Sequence of chain 4.B:
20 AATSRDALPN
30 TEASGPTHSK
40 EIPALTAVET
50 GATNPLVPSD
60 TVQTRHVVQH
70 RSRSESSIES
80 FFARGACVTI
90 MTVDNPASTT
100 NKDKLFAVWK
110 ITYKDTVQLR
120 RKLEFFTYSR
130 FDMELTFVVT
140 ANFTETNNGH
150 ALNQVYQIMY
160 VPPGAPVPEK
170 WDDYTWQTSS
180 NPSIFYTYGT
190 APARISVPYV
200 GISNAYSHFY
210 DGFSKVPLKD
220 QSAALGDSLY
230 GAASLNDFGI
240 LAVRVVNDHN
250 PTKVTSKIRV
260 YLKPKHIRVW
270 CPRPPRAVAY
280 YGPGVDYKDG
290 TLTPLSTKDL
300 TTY

This protein binds this small molecule.
Small molecule (SMILES): CCOC(=O)c1ccc(OCCC2CCN(c3ccc(C)nn3)CC2)cc1

Binding-site contacts:
Ligand atom C13 contacts residue VAL199 of chain 4.B at 3.7 Å (hydrophobic).
Ligand atom C2 contacts residue TYR159 of chain 4.B at 3.5 Å (hydrophobic).
Ligand atom C2 contacts residue ILE194 of chain 4.B at 3.5 Å (hydrophobic).
Ligand atom C25 contacts residue SER206 of chain 4.B at 3.8 Å.
Ligand atom C20 contacts residue TYR205 of chain 4.B at 3.5 Å (hydrophobic).
Ligand atom O22 contacts residue TYR112 of chain 4.B at 3.5 Å.
Ligand atom C25 contacts residue ASP236 of chain 4.B at 3.5 Å.
Ligand atom O22 contacts residue TYR205 of chain 4.B at 3.8 Å.
Ligand atom C13 contacts residue MET132 of chain 4.B at 3.8 Å (hydrophobic).
Ligand atom N3 contacts residue LEU240 of chain 4.B at 3.5 Å.
Ligand atom C8 contacts residue VAL199 of chain 4.B at 3.7 Å (hydrophobic).
Ligand atom C11 contacts residue LEU134 of chain 4.B at 3.8 Å (hydrophobic).
Ligand atom C1 contacts residue PRO181 of chain 4.B at 3.7 Å (hydrophobic).
Ligand atom C10 contacts residue MET132 of chain 4.B at 3.3 Å (hydrophobic).
Ligand atom O14 contacts residue MET132 of chain 4.B at 3.4 Å.
Ligand atom C12 contacts residue PHE237 of chain 4.B at 3.5 Å (hydrophobic).
Ligand atom C7 contacts residue VAL196 of chain 4.B at 3.6 Å (hydrophobic).
Ligand atom C18 contacts residue TYR112 of chain 4.B at 3.7 Å (hydrophobic).
Ligand atom O23 contacts residue TYR112 of chain 4.B at 3.5 Å.
Ligand atom C21 contacts residue TYR112 of chain 4.B at 3.3 Å (hydrophobic).
Ligand atom N3 contacts residue ILE194 of chain 4.B at 3.6 Å.
Ligand atom C17 contacts residue TYR112 of chain 4.B at 3.8 Å (hydrophobic).
Ligand atom C7 contacts residue TYR159 of chain 4.B at 3.7 Å (hydrophobic).
Ligand atom N3 contacts residue TYR159 of chain 4.B at 3.9 Å.
Ligand atom C10 contacts residue ILE110 of chain 4.B at 3.5 Å (hydrophobic).
Ligand atom C17 contacts residue PHE237 of chain 4.B at 3.7 Å (hydrophobic).
Ligand atom C3 contacts residue TYR159 of chain 4.B at 3.6 Å (hydrophobic).
Ligand atom C4 contacts residue VAL196 of chain 4.B at 3.9 Å (hydrophobic).
Ligand atom C4 contacts residue TYR159 of chain 4.B at 3.5 Å (hydrophobic).
Ligand atom C3 contacts residue ALA24 of chain 4.D at 3.5 Å (hydrophobic).
Ligand atom N4 contacts residue LEU134 of chain 4.B at 3.7 Å.
Ligand atom N6 contacts residue VAL196 of chain 4.B at 3.9 Å.
Ligand atom N4 contacts residue LEU240 of chain 4.B at 3.6 Å.
Ligand atom O23 contacts residue PHE237 of chain 4.B at 3.8 Å.
Ligand atom C5 contacts residue VAL196 of chain 4.B at 3.8 Å (hydrophobic).
Ligand atom C8 contacts residue VAL196 of chain 4.B at 3.6 Å (hydrophobic).
Ligand atom C18 contacts residue PHE237 of chain 4.B at 3.6 Å (hydrophobic).
Ligand atom C19 contacts residue TYR205 of chain 4.B at 3.7 Å (hydrophobic).
Ligand atom C21 contacts residue PHE237 of chain 4.B at 3.7 Å (hydrophobic).
Ligand atom C11 contacts residue ILE110 of chain 4.B at 3.6 Å (hydrophobic).

Sequence of chain 4.D:
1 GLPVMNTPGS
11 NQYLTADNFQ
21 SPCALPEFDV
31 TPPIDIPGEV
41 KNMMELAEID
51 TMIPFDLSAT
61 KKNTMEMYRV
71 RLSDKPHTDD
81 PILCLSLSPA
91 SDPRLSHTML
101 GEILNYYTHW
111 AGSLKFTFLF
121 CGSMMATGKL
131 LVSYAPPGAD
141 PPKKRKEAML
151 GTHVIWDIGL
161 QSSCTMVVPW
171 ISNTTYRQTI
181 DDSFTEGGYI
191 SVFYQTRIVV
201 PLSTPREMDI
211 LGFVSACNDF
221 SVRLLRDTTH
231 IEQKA